Sequence of chain 3.A:
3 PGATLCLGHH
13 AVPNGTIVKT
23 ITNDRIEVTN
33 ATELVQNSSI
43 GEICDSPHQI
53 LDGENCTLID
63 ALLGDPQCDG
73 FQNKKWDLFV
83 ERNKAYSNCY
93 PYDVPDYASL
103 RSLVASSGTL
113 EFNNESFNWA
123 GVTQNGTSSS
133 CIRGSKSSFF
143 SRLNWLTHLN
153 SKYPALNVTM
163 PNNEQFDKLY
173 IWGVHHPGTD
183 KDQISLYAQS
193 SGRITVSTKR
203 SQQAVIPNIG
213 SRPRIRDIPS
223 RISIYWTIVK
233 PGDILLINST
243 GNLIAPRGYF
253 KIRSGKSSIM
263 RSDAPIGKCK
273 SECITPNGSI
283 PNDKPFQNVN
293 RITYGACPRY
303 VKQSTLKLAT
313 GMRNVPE

A small-molecule ligand and the protein it binds are described below.
Small molecule (SMILES): CC(=O)N[C@@H]1[C@@H](O)[C@H](O[C@@H]2O[C@H](CO)[C@H](O)[C@H](O[C@@H]3O[C@H](CO)[C@@H](O[C@@H]4O[C@H](CO[C@]5(C(=O)O)C[C@H](O)[C@@H](NC(C)=O)[C@H]([C@H](O)[C@H](O)CO)O5)[C@H](O)[C@H](O)[C@H]4O)[C@H](O)[C@H]3NC(C)=O)[C@H]2O)[C@@H](CO)O[C@H]1O

Binding-site contacts:
Ligand atom C8 contacts residue TYR92 of chain 3.A at 3.6 Å (hydrophobic).
Ligand atom C11 contacts residue TRP147 of chain 3.A at 3.6 Å (hydrophobic).
Ligand atom C9 contacts residue TYR92 of chain 3.A at 3.4 Å (hydrophobic).
Ligand atom O1B contacts residue SER130 of chain 3.A at 2.6 Å (h-bond).
Ligand atom O4 contacts residue THR129 of chain 3.A at 3.9 Å.
Ligand atom N5 contacts residue TRP147 of chain 3.A at 3.5 Å.
Ligand atom O8 contacts residue TYR92 of chain 3.A at 2.8 Å (h-bond).
Ligand atom O8 contacts residue TRP147 of chain 3.A at 3.8 Å.
Ligand atom C11 contacts residue THR149 of chain 3.A at 3.7 Å.
Ligand atom O10 contacts residue LEU188 of chain 3.A at 3.4 Å.
Ligand atom C6 contacts residue TRP147 of chain 3.A at 3.9 Å (hydrophobic).
Ligand atom C10 contacts residue LEU188 of chain 3.A at 3.6 Å (hydrophobic).
Ligand atom O3 contacts residue ASP219 of chain 3.A at 2.7 Å (salt-bridge).
Ligand atom C1 contacts residue SER131 of chain 3.A at 3.5 Å.
Ligand atom C7 contacts residue TRP147 of chain 3.A at 3.7 Å (hydrophobic).
Ligand atom O1B contacts residue ILE220 of chain 3.A at 3.3 Å.
Ligand atom O1A contacts residue SER131 of chain 3.A at 2.6 Å (h-bond).
Ligand atom O4 contacts residue ILE220 of chain 3.A at 3.8 Å.
Ligand atom C1 contacts residue SER130 of chain 3.A at 3.4 Å.
Ligand atom O7 contacts residue LEU188 of chain 3.A at 3.7 Å.
Ligand atom C11 contacts residue LEU188 of chain 3.A at 4.0 Å (hydrophobic).
Ligand atom N5 contacts residue THR129 of chain 3.A at 3.2 Å (h-bond).
Ligand atom C4 contacts residue THR129 of chain 3.A at 3.5 Å.
Ligand atom C5 contacts residue THR129 of chain 3.A at 3.8 Å.
Ligand atom C9 contacts residue HIS177 of chain 3.A at 4.0 Å.
Ligand atom O9 contacts residue TYR92 of chain 3.A at 3.5 Å (h-bond).
Ligand atom O3 contacts residue ARG216 of chain 3.A at 3.6 Å.
Ligand atom O8 contacts residue ILE220 of chain 3.A at 3.6 Å.
Ligand atom C9 contacts residue SER222 of chain 3.A at 3.6 Å.
Ligand atom C3 contacts residue SER187 of chain 3.A at 3.9 Å.
Ligand atom O4 contacts residue ASP219 of chain 3.A at 2.7 Å (salt-bridge).
Ligand atom C3 contacts residue ASP219 of chain 3.A at 3.4 Å.
Ligand atom O9 contacts residue SER222 of chain 3.A at 2.6 Å (h-bond).
Ligand atom C8 contacts residue LEU188 of chain 3.A at 3.8 Å (hydrophobic).
Ligand atom C2 contacts residue SER187 of chain 3.A at 3.8 Å.
Ligand atom C11 contacts residue GLY128 of chain 3.A at 3.8 Å.
Ligand atom C4 contacts residue ASP219 of chain 3.A at 3.4 Å.
Ligand atom O2 contacts residue SER187 of chain 3.A at 2.8 Å (h-bond).
Ligand atom O1A contacts residue SER130 of chain 3.A at 3.3 Å.
Ligand atom O1B contacts residue SER131 of chain 3.A at 3.8 Å.